Binding-site contacts:
Ligand atom C2 contacts residue TRP143 of chain 1.P at 3.6 Å (hydrophobic).
Ligand atom C8 contacts residue MET114 of chain 1.Q at 4.0 Å (hydrophobic).
Ligand atom C3 contacts residue TRP143 of chain 1.P at 3.6 Å (hydrophobic).
Ligand atom C9 contacts residue MET114 of chain 1.Q at 3.5 Å (hydrophobic).
Ligand atom C1 contacts residue TYR89 of chain 1.P at 3.4 Å (hydrophobic).
Ligand atom C3 contacts residue TYR185 of chain 1.P at 3.8 Å (hydrophobic).
Ligand atom C2 contacts residue TYR89 of chain 1.P at 3.2 Å (hydrophobic).
Ligand atom C8 contacts residue CYS188 of chain 1.P at 3.9 Å (hydrophobic).
Ligand atom C9 contacts residue TRP143 of chain 1.P at 3.2 Å (hydrophobic).
Ligand atom C8 contacts residue TRP143 of chain 1.P at 3.8 Å (hydrophobic).
Ligand atom C2 contacts residue TYR192 of chain 1.P at 3.9 Å (hydrophobic).
Ligand atom C4 contacts residue MET114 of chain 1.Q at 3.7 Å (hydrophobic).
Ligand atom N2 contacts residue TRP143 of chain 1.P at 3.3 Å (h-bond).
Ligand atom N3 contacts residue THR144 of chain 1.P at 3.7 Å.
Ligand atom C3 contacts residue TYR192 of chain 1.P at 3.8 Å (hydrophobic).
Ligand atom C11 contacts residue LEU112 of chain 1.Q at 4.0 Å (hydrophobic).
Ligand atom N1 contacts residue TRP143 of chain 1.P at 2.9 Å (h-bond).
Ligand atom C11 contacts residue TYR192 of chain 1.P at 3.1 Å (hydrophobic).
Ligand atom C10 contacts residue MET114 of chain 1.Q at 3.8 Å (hydrophobic).
Ligand atom C6 contacts residue THR144 of chain 1.P at 3.8 Å.
Ligand atom C12 contacts residue TYR192 of chain 1.P at 3.7 Å (hydrophobic).
Ligand atom C5 contacts residue TRP143 of chain 1.P at 3.4 Å (hydrophobic).
Ligand atom N1 contacts residue TYR89 of chain 1.P at 2.7 Å (h-bond).
Ligand atom O1 contacts residue ARG104 of chain 1.Q at 3.5 Å.
Ligand atom C12 contacts residue LEU112 of chain 1.Q at 3.9 Å (hydrophobic).
Ligand atom C10 contacts residue TRP143 of chain 1.P at 3.5 Å (hydrophobic).
Ligand atom C1 contacts residue TRP143 of chain 1.P at 3.5 Å (hydrophobic).
Ligand atom O1 contacts residue LEU112 of chain 1.Q at 3.4 Å.
Ligand atom C6 contacts residue LEU112 of chain 1.Q at 4.0 Å (hydrophobic).
Ligand atom N3 contacts residue MET114 of chain 1.Q at 3.9 Å.
Ligand atom C1 contacts residue TRP53 of chain 1.Q at 3.7 Å (hydrophobic).
Ligand atom N2 contacts residue MET114 of chain 1.Q at 3.3 Å.
Ligand atom C12 contacts residue CYS188 of chain 1.P at 3.6 Å (hydrophobic).
Ligand atom C4 contacts residue CYS187 of chain 1.P at 3.9 Å (hydrophobic).
Ligand atom C12 contacts residue ARG104 of chain 1.Q at 3.7 Å.
Ligand atom C7 contacts residue LEU112 of chain 1.Q at 3.6 Å (hydrophobic).
Ligand atom C5 contacts residue MET114 of chain 1.Q at 3.8 Å (hydrophobic).
Ligand atom N1 contacts residue SER142 of chain 1.P at 3.9 Å.
Ligand atom C11 contacts residue CYS188 of chain 1.P at 3.5 Å (hydrophobic).
Ligand atom C2 contacts residue TYR185 of chain 1.P at 3.4 Å (hydrophobic).

This small molecule binds to this protein.
Small molecule (SMILES): CCOc1cncc(N2CCCNCC2)c1

Sequence of chain 1.P:
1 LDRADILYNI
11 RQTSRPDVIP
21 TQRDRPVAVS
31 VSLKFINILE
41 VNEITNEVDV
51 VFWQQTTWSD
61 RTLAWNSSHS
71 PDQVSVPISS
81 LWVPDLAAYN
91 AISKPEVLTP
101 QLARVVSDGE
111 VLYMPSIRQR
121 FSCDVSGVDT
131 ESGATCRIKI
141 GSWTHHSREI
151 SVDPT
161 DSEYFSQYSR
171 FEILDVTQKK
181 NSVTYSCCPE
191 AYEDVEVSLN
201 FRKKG

Sequence of chain 1.Q:
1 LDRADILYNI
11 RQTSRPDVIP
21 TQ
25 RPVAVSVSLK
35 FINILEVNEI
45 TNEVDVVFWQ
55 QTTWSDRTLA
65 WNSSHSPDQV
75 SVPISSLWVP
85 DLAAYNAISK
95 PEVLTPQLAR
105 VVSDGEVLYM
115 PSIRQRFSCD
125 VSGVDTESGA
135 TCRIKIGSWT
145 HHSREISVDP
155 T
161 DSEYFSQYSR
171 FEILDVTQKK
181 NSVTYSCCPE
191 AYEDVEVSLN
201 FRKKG